Binding-site contacts:
Ligand atom C1 contacts residue TRP22 of chain 1.A at 3.8 Å (hydrophobic).
Ligand atom C3 contacts residue ASN19 of chain 1.A at 3.8 Å.
Ligand atom O5 contacts residue TRP22 of chain 1.A at 3.4 Å.
Ligand atom C1 contacts residue THR18 of chain 1.A at 4.3 Å.
Ligand atom O6 contacts residue TRP22 of chain 1.A at 4.2 Å.
Ligand atom N2 contacts residue ASN19 of chain 1.A at 3.0 Å (h-bond).
Ligand atom C6 contacts residue THR18 of chain 1.A at 3.9 Å.
Ligand atom C5 contacts residue ASN19 of chain 1.A at 3.7 Å.
Ligand atom C4 contacts residue ASN19 of chain 1.A at 4.1 Å.
Ligand atom C6 contacts residue TRP22 of chain 1.A at 3.2 Å (hydrophobic).
Ligand atom C2 contacts residue ASN19 of chain 1.A at 2.4 Å.
Ligand atom O5 contacts residue THR18 of chain 1.A at 3.4 Å.
Ligand atom O6 contacts residue THR18 of chain 1.A at 3.5 Å.
Ligand atom O5 contacts residue ASN19 of chain 1.A at 2.3 Å (h-bond).
Ligand atom N2 contacts residue THR21 of chain 1.A at 4.3 Å.
Ligand atom C1 contacts residue ASN19 of chain 1.A at 1.4 Å.
Ligand atom C7 contacts residue ASN19 of chain 1.A at 3.7 Å.
Ligand atom C5 contacts residue THR18 of chain 1.A at 4.2 Å.
Ligand atom C1 contacts residue THR21 of chain 1.A at 4.4 Å.
Ligand atom C5 contacts residue TRP22 of chain 1.A at 3.8 Å (hydrophobic).
Ligand atom O7 contacts residue ASN19 of chain 1.A at 3.7 Å.

The protein below binds the small molecule below.
Small molecule (SMILES): CC(=O)N[C@@H]1[C@@H](O)[C@H](O)[C@@H](CO)O[C@H]1O

Sequence of chain 1.A:
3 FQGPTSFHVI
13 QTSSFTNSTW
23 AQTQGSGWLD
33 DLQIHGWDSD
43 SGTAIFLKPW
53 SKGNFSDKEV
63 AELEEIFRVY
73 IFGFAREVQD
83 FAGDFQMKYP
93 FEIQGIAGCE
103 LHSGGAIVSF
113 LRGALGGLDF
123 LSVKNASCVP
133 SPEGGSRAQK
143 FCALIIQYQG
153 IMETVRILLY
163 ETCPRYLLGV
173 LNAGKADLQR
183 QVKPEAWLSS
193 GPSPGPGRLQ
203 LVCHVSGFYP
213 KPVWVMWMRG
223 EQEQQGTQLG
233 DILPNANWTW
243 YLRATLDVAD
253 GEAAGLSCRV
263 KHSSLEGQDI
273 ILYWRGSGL